Sequence of chain 1.A:
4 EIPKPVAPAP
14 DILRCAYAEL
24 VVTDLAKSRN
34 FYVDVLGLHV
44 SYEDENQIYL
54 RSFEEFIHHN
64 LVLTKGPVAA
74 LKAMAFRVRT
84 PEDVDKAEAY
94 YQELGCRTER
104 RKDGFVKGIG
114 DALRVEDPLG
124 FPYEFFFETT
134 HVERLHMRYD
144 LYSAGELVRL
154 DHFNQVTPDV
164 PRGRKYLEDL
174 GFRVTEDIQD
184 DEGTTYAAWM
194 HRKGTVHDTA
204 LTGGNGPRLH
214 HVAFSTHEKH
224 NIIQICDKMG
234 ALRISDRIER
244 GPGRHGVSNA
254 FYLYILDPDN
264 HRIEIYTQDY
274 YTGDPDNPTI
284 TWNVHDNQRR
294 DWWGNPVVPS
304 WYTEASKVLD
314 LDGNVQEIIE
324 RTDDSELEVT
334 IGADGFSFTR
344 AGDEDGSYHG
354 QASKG

The small molecule below binds the protein below.
Small molecule (SMILES): O=[N+]([O-])c1ccc(O)c(O)c1

Binding-site contacts:
Ligand atom C5 contacts residue VAL250 of chain 1.A at 3.2 Å (hydrophobic).
Ligand atom N9 contacts residue TRP192 of chain 1.A at 3.7 Å.
Ligand atom C6 contacts residue TRP192 of chain 1.A at 3.4 Å (hydrophobic).
Ligand atom O8 contacts residue TYR257 of chain 1.A at 2.5 Å (h-bond).
Ligand atom O10 contacts residue ARG293 of chain 1.A at 3.1 Å (salt-bridge).
Ligand atom C2 contacts residue TYR257 of chain 1.A at 2.9 Å (hydrophobic).
Ligand atom N9 contacts residue ARG293 of chain 1.A at 3.3 Å (salt-bridge).
Ligand atom O7 contacts residue GLU267 of chain 1.A at 3.2 Å (salt-bridge).
Ligand atom O8 contacts residue HIS214 of chain 1.A at 2.9 Å.
Ligand atom C2 contacts residue HIS248 of chain 1.A at 3.5 Å.
Ligand atom C5 contacts residue TRP192 of chain 1.A at 3.7 Å (hydrophobic).
Ligand atom O8 contacts residue GLU267 of chain 1.A at 3.2 Å (salt-bridge).
Ligand atom O7 contacts residue CO1 of chain 1.E at 2.2 Å.
Ligand atom C6 contacts residue VAL250 of chain 1.A at 3.8 Å (hydrophobic).
Ligand atom C1 contacts residue TRP192 of chain 1.A at 3.6 Å (hydrophobic).
Ligand atom C5 contacts residue HIS248 of chain 1.A at 3.5 Å.
Ligand atom C6 contacts residue SER251 of chain 1.A at 3.5 Å.
Ligand atom O11 contacts residue ARG293 of chain 1.A at 3.5 Å.
Ligand atom C3 contacts residue HIS248 of chain 1.A at 3.3 Å.
Ligand atom C6 contacts residue HIS248 of chain 1.A at 3.4 Å.
Ligand atom O7 contacts residue TYR269 of chain 1.A at 3.3 Å.
Ligand atom C1 contacts residue GLU267 of chain 1.A at 3.8 Å.
Ligand atom O11 contacts residue ARG292 of chain 1.A at 3.3 Å (salt-bridge).
Ligand atom N9 contacts residue HIS248 of chain 1.A at 3.5 Å (h-bond).
Ligand atom O10 contacts residue ARG243 of chain 1.A at 3.6 Å (salt-bridge).
Ligand atom O11 contacts residue HIS248 of chain 1.A at 3.2 Å (h-bond).
Ligand atom C1 contacts residue CO1 of chain 1.E at 2.9 Å.
Ligand atom C3 contacts residue TYR257 of chain 1.A at 3.0 Å (hydrophobic).
Ligand atom O8 contacts residue CO1 of chain 1.E at 2.1 Å.
Ligand atom C5 contacts residue SER251 of chain 1.A at 3.9 Å.
Ligand atom C1 contacts residue HIS248 of chain 1.A at 3.5 Å.
Ligand atom C2 contacts residue GLU267 of chain 1.A at 3.8 Å.
Ligand atom C2 contacts residue CO1 of chain 1.E at 2.9 Å.
Ligand atom C4 contacts residue HIS248 of chain 1.A at 3.3 Å.
Ligand atom C1 contacts residue HIS200 of chain 1.A at 4.0 Å.
Ligand atom O10 contacts residue HIS248 of chain 1.A at 3.4 Å (h-bond).
Ligand atom O11 contacts residue VAL250 of chain 1.A at 3.5 Å.
Ligand atom O7 contacts residue HIS200 of chain 1.A at 3.1 Å (h-bond).
Ligand atom O7 contacts residue HIS155 of chain 1.A at 3.0 Å (h-bond).
Ligand atom C4 contacts residue TRP192 of chain 1.A at 3.6 Å (hydrophobic).